Sequence of chain 1.A:
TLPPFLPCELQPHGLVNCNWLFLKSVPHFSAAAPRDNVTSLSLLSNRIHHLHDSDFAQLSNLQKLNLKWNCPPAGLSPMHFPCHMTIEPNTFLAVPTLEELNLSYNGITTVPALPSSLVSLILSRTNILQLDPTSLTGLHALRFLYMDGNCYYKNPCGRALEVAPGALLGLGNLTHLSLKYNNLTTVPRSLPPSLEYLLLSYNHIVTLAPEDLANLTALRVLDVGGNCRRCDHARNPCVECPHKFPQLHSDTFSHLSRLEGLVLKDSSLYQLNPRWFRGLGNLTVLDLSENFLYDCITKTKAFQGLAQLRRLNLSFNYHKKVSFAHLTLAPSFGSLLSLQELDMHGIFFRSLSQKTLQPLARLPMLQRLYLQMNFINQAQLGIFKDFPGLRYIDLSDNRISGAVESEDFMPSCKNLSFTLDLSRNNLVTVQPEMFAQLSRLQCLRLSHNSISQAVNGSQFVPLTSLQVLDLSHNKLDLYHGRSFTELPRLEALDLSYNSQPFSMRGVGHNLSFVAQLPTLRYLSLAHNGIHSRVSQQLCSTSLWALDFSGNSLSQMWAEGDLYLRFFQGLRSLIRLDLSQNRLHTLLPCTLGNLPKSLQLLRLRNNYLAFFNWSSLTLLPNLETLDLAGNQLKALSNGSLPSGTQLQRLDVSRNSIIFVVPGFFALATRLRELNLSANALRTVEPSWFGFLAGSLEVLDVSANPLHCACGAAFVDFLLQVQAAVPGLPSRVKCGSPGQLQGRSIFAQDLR

This protein binds this small molecule.
Small molecule (SMILES): CC(=O)N[C@@H]1[C@@H](O)[C@H](O)[C@@H](CO)O[C@H]1O

Binding-site contacts:
Ligand atom O3 contacts residue GLY164 of chain 1.A at 4.4 Å.
Ligand atom C4 contacts residue ASN189 of chain 1.A at 4.3 Å.
Ligand atom O5 contacts residue ARG165 of chain 1.A at 3.6 Å.
Ligand atom C4 contacts residue GLY164 of chain 1.A at 3.6 Å.
Ligand atom C5 contacts residue ARG165 of chain 1.A at 4.4 Å.
Ligand atom O4 contacts residue GLY164 of chain 1.A at 4.5 Å.
Ligand atom C5 contacts residue ASN189 of chain 1.A at 3.8 Å.
Ligand atom C7 contacts residue CYS157 of chain 1.A at 3.8 Å (hydrophobic).
Ligand atom C2 contacts residue GLY164 of chain 1.A at 4.0 Å.
Ligand atom C1 contacts residue ARG165 of chain 1.A at 3.6 Å.
Ligand atom C8 contacts residue TYR158 of chain 1.A at 3.8 Å (hydrophobic).
Ligand atom C7 contacts residue ASN189 of chain 1.A at 3.5 Å.
Ligand atom O7 contacts residue CYS163 of chain 1.A at 3.3 Å (h-bond).
Ligand atom C5 contacts residue GLY164 of chain 1.A at 4.1 Å.
Ligand atom C2 contacts residue ASN189 of chain 1.A at 2.4 Å.
Ligand atom C7 contacts residue CYS163 of chain 1.A at 4.2 Å (hydrophobic).
Ligand atom C8 contacts residue CYS163 of chain 1.A at 4.5 Å (hydrophobic).
Ligand atom O5 contacts residue ASN189 of chain 1.A at 2.5 Å (h-bond).
Ligand atom C2 contacts residue ARG165 of chain 1.A at 4.0 Å.
Ligand atom C1 contacts residue ASN189 of chain 1.A at 1.5 Å.
Ligand atom C8 contacts residue CYS157 of chain 1.A at 4.2 Å (hydrophobic).
Ligand atom C6 contacts residue ARG165 of chain 1.A at 4.1 Å.
Ligand atom C3 contacts residue ASN189 of chain 1.A at 3.8 Å.
Ligand atom O7 contacts residue ARG165 of chain 1.A at 4.0 Å.
Ligand atom N2 contacts residue ASN189 of chain 1.A at 2.7 Å (h-bond).
Ligand atom O7 contacts residue CYS157 of chain 1.A at 3.5 Å (h-bond).
Ligand atom O6 contacts residue ARG165 of chain 1.A at 4.4 Å.
Ligand atom C8 contacts residue TYR159 of chain 1.A at 4.4 Å (hydrophobic).
Ligand atom O7 contacts residue GLY164 of chain 1.A at 2.9 Å (h-bond).
Ligand atom O7 contacts residue PRO162 of chain 1.A at 4.1 Å.
Ligand atom C8 contacts residue PRO162 of chain 1.A at 4.0 Å (hydrophobic).
Ligand atom O7 contacts residue ASN189 of chain 1.A at 4.0 Å.
Ligand atom O5 contacts residue ALA166 of chain 1.A at 4.3 Å.
Ligand atom C8 contacts residue ASN189 of chain 1.A at 4.4 Å.
Ligand atom C7 contacts residue GLY164 of chain 1.A at 4.1 Å.
Ligand atom C7 contacts residue PRO162 of chain 1.A at 4.5 Å (hydrophobic).
Ligand atom C6 contacts residue GLY164 of chain 1.A at 3.9 Å.
Ligand atom C3 contacts residue GLY164 of chain 1.A at 4.3 Å.
Ligand atom N2 contacts residue CYS157 of chain 1.A at 4.5 Å.
Ligand atom O5 contacts residue GLY164 of chain 1.A at 4.2 Å.